Sequence of chain 1.C:
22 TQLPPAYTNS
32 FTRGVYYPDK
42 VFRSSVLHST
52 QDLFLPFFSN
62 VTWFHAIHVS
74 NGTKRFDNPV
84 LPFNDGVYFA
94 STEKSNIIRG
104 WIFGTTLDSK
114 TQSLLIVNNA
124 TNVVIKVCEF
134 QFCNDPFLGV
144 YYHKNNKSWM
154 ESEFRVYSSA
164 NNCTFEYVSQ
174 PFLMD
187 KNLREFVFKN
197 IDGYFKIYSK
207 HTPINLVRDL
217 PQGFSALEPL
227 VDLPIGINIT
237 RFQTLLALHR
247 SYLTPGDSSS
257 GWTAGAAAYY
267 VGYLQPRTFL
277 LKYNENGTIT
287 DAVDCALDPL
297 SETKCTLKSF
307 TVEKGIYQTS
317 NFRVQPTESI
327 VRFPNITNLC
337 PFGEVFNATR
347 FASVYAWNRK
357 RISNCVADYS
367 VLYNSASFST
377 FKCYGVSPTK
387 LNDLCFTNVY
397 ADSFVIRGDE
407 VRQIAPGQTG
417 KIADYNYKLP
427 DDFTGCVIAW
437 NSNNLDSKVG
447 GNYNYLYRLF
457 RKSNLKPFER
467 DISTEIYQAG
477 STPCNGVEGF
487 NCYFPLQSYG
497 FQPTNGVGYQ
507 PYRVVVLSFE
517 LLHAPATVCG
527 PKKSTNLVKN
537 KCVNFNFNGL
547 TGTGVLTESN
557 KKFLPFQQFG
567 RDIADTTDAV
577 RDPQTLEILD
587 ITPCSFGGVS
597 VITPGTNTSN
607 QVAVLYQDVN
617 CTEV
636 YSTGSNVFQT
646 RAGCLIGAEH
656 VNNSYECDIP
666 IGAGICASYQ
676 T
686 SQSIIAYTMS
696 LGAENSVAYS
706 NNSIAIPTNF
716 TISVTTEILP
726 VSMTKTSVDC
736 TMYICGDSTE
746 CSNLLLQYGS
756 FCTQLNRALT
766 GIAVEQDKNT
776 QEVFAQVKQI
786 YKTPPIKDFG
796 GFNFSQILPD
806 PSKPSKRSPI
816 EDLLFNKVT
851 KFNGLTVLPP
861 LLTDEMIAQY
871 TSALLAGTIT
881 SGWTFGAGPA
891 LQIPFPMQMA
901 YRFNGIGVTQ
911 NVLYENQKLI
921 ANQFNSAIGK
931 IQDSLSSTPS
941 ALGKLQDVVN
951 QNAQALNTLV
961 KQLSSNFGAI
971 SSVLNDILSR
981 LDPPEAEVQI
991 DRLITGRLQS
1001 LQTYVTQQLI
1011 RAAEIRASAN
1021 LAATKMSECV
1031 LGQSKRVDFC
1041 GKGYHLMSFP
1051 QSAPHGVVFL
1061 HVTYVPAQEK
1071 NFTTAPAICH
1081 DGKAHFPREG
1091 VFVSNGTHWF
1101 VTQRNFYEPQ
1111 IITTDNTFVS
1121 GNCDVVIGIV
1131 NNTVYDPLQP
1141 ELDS

Sequence of chain 1.B:
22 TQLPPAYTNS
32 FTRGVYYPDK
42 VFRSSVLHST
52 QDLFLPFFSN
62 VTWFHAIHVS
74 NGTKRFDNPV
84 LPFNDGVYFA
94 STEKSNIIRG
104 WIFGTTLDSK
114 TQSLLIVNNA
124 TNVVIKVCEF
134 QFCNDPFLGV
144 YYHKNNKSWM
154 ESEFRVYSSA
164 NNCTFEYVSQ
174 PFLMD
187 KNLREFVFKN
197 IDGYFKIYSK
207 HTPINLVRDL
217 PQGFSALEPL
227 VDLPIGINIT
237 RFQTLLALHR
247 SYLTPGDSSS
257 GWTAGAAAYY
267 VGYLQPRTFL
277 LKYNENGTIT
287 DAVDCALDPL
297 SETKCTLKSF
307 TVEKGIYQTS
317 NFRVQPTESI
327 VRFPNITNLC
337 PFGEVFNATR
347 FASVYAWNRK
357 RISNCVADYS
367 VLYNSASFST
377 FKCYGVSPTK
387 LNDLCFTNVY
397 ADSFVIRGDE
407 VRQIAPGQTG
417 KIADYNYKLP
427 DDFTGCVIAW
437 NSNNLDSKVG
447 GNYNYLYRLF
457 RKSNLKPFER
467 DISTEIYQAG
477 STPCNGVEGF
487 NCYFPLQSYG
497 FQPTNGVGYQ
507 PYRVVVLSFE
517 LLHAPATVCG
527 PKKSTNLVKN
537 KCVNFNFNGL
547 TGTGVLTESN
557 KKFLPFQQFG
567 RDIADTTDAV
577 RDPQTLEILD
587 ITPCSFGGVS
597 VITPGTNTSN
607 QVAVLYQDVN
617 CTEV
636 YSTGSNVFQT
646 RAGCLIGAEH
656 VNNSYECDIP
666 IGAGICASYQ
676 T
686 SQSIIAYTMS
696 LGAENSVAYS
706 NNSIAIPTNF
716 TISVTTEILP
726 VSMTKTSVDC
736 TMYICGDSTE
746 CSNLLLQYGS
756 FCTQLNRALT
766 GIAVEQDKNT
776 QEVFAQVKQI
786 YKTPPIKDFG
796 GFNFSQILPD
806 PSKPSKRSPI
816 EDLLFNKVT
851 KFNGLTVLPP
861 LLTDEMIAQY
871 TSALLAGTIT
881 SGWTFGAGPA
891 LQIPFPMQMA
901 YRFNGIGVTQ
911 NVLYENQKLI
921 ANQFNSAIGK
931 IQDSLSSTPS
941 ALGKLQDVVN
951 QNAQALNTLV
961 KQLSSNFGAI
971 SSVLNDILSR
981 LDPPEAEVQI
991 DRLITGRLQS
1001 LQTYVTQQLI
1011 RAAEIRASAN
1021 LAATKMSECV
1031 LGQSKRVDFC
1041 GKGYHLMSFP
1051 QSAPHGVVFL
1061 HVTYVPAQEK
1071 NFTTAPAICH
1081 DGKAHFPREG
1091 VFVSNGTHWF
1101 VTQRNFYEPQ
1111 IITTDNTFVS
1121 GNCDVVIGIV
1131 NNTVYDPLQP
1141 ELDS

Binding-site contacts:
Ligand atom C1 contacts residue ASP793 of chain 1.C at 3.9 Å.
Ligand atom O5 contacts residue ASP793 of chain 1.C at 3.2 Å (salt-bridge).
Ligand atom C8 contacts residue GLY1128 of chain 1.B at 3.6 Å.
Ligand atom O7 contacts residue ASN706 of chain 1.B at 3.2 Å (h-bond).
Ligand atom C1 contacts residue ASN706 of chain 1.B at 1.4 Å.
Ligand atom C5 contacts residue ASP793 of chain 1.C at 4.4 Å.
Ligand atom C7 contacts residue ASN706 of chain 1.B at 3.2 Å.
Ligand atom C4 contacts residue ASN706 of chain 1.B at 4.2 Å.
Ligand atom O5 contacts residue ASN706 of chain 1.B at 2.4 Å (h-bond).
Ligand atom C3 contacts residue ASN706 of chain 1.B at 3.8 Å.
Ligand atom C8 contacts residue ASN706 of chain 1.B at 4.4 Å.
Ligand atom C5 contacts residue ASN706 of chain 1.B at 3.7 Å.
Ligand atom C2 contacts residue ASN706 of chain 1.B at 2.5 Å.
Ligand atom C6 contacts residue ASP793 of chain 1.C at 4.4 Å.
Ligand atom N2 contacts residue ASN706 of chain 1.B at 2.9 Å (h-bond).

This protein binds this small molecule.
Small molecule (SMILES): CC(=O)N[C@@H]1[C@@H](O)[C@H](O)[C@@H](CO)O[C@H]1O